This protein binds this small molecule.
Small molecule (SMILES): C[C@H](O)[C@H](N)[C@@H]1O[C@](O)(C(=O)O)C[C@H](O)[C@@H]1N

Sequence of chain 1.G:
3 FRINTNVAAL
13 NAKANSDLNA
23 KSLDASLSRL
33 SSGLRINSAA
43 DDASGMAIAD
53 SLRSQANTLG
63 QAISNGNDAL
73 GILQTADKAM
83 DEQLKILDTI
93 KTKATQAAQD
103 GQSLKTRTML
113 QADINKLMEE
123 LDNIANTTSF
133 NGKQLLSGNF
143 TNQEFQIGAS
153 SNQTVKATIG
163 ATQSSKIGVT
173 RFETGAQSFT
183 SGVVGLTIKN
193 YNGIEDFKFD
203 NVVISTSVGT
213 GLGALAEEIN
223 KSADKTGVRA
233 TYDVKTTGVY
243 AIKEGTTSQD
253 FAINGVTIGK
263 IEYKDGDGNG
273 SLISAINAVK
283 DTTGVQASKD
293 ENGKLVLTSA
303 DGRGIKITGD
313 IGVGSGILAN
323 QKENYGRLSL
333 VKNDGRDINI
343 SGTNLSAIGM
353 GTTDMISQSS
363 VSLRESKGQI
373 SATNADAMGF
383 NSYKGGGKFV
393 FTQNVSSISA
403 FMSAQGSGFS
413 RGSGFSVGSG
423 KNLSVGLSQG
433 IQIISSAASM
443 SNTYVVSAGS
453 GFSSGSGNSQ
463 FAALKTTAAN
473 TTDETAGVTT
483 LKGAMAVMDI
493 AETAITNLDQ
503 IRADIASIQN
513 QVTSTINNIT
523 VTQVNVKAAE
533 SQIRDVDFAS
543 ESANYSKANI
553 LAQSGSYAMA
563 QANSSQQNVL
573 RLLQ

Binding-site contacts:
Ligand atom N7 contacts residue MET442 of chain 1.G at 3.9 Å.
Ligand atom O1A contacts residue SER456 of chain 1.G at 3.4 Å.
Ligand atom C6 contacts residue SER461 of chain 1.G at 3.1 Å.
Ligand atom C4 contacts residue SER461 of chain 1.G at 3.6 Å.
Ligand atom C2 contacts residue GLN462 of chain 1.G at 4.4 Å.
Ligand atom C7 contacts residue MET357 of chain 1.G at 4.0 Å (hydrophobic).
Ligand atom C5 contacts residue THR354 of chain 1.G at 3.8 Å.
Ligand atom C9 contacts residue ALA440 of chain 1.G at 4.5 Å (hydrophobic).
Ligand atom C1 contacts residue GLY459 of chain 1.G at 4.5 Å.
Ligand atom O1B contacts residue ASN460 of chain 1.G at 4.2 Å.
Ligand atom N7 contacts residue MET357 of chain 1.G at 3.3 Å.
Ligand atom N7 contacts residue ALA439 of chain 1.G at 4.1 Å.
Ligand atom O6 contacts residue SER456 of chain 1.G at 4.1 Å.
Ligand atom C6 contacts residue MET357 of chain 1.G at 4.5 Å (hydrophobic).
Ligand atom O1A contacts residue SER458 of chain 1.G at 4.2 Å.
Ligand atom C7 contacts residue MET442 of chain 1.G at 4.5 Å (hydrophobic).
Ligand atom C7 contacts residue SER461 of chain 1.G at 4.3 Å.
Ligand atom O1B contacts residue SER461 of chain 1.G at 2.5 Å (h-bond).
Ligand atom C4 contacts residue THR354 of chain 1.G at 3.4 Å.
Ligand atom N7 contacts residue SER461 of chain 1.G at 4.2 Å.
Ligand atom C5 contacts residue SER461 of chain 1.G at 4.0 Å.
Ligand atom C1 contacts residue GLY457 of chain 1.G at 3.6 Å.
Ligand atom O1B contacts residue GLY457 of chain 1.G at 4.0 Å.
Ligand atom C3 contacts residue SER461 of chain 1.G at 2.8 Å.
Ligand atom O6 contacts residue SER461 of chain 1.G at 2.3 Å (h-bond).
Ligand atom C1 contacts residue SER461 of chain 1.G at 1.9 Å.
Ligand atom C7 contacts residue ALA439 of chain 1.G at 4.2 Å (hydrophobic).
Ligand atom O8 contacts residue SER456 of chain 1.G at 3.7 Å.
Ligand atom N5 contacts residue THR354 of chain 1.G at 4.3 Å.
Ligand atom C2 contacts residue SER461 of chain 1.G at 1.4 Å.
Ligand atom O4 contacts residue THR354 of chain 1.G at 2.4 Å (h-bond).
Ligand atom O1A contacts residue SER455 of chain 1.G at 4.4 Å.
Ligand atom C9 contacts residue ALA439 of chain 1.G at 3.3 Å (hydrophobic).
Ligand atom O1A contacts residue GLY457 of chain 1.G at 2.5 Å (h-bond).
Ligand atom O1A contacts residue SER461 of chain 1.G at 2.8 Å (h-bond).
Ligand atom O1B contacts residue GLY459 of chain 1.G at 3.4 Å (h-bond).
Ligand atom O1B contacts residue SER458 of chain 1.G at 4.4 Å.
Ligand atom C8 contacts residue ALA439 of chain 1.G at 3.5 Å (hydrophobic).
Ligand atom C8 contacts residue SER456 of chain 1.G at 4.3 Å.